Binding-site contacts:
Ligand atom CA6 contacts residue ALA109 of chain 1.A at 3.3 Å (hydrophobic).
Ligand atom OA3 contacts residue GLY40 of chain 1.A at 3.7 Å.
Ligand atom CA4 contacts residue GLY39 of chain 1.A at 3.3 Å.
Ligand atom OA1 contacts residue GLY38 of chain 1.A at 2.8 Å.
Ligand atom CLA1 contacts residue PHE172 of chain 1.A at 3.6 Å.
Ligand atom CB5 contacts residue PHE236 of chain 1.A at 3.8 Å (hydrophobic).
Ligand atom OA2 contacts residue PHE172 of chain 1.A at 3.5 Å.
Ligand atom CA6 contacts residue GLY39 of chain 1.A at 3.6 Å.
Ligand atom CA4 contacts residue HIS262 of chain 1.A at 3.7 Å.
Ligand atom CA5 contacts residue ALA109 of chain 1.A at 3.8 Å (hydrophobic).
Ligand atom CA4 contacts residue GLY40 of chain 1.A at 3.6 Å.
Ligand atom OA2 contacts residue ASN108 of chain 1.A at 3.4 Å (h-bond).
Ligand atom OA4 contacts residue GLY39 of chain 1.A at 2.7 Å (h-bond).
Ligand atom OA3 contacts residue PHE172 of chain 1.A at 3.3 Å.
Ligand atom CA3 contacts residue GLY40 of chain 1.A at 3.5 Å.
Ligand atom CA1 contacts residue GLY38 of chain 1.A at 3.6 Å.
Ligand atom OA1 contacts residue GLY39 of chain 1.A at 3.1 Å (h-bond).
Ligand atom OA4 contacts residue MET110 of chain 1.A at 2.9 Å (h-bond).
Ligand atom CB3 contacts residue TRP213 of chain 1.A at 3.7 Å (hydrophobic).
Ligand atom OA3 contacts residue ARG187 of chain 1.A at 3.3 Å (salt-bridge).
Ligand atom CB3 contacts residue LEU210 of chain 1.A at 3.8 Å (hydrophobic).
Ligand atom CLA1 contacts residue LEU153 of chain 1.A at 3.6 Å.
Ligand atom CB6 contacts residue ILE150 of chain 1.A at 3.4 Å (hydrophobic).
Ligand atom OA4 contacts residue GLY38 of chain 1.A at 3.6 Å.
Ligand atom OA4 contacts residue ALA109 of chain 1.A at 3.1 Å.
Ligand atom CA2 contacts residue GLY40 of chain 1.A at 3.4 Å.
Ligand atom OA2 contacts residue GLY38 of chain 1.A at 3.6 Å.
Ligand atom OA1 contacts residue ALA43 of chain 1.A at 3.2 Å.
Ligand atom CA5 contacts residue HIS262 of chain 1.A at 3.4 Å.
Ligand atom CB4 contacts residue GLY135 of chain 1.A at 3.8 Å.
Ligand atom CA6 contacts residue MET110 of chain 1.A at 3.7 Å (hydrophobic).
Ligand atom CA1 contacts residue GLY40 of chain 1.A at 3.6 Å.
Ligand atom OA1 contacts residue GLY40 of chain 1.A at 2.9 Å (h-bond).
Ligand atom CA5 contacts residue LEU153 of chain 1.A at 3.8 Å (hydrophobic).
Ligand atom OA2 contacts residue ASN48 of chain 1.A at 3.3 Å (h-bond).
Ligand atom CB5 contacts residue ILE150 of chain 1.A at 3.2 Å (hydrophobic).
Ligand atom CA2 contacts residue PHE172 of chain 1.A at 3.6 Å (hydrophobic).
Ligand atom CLA1 contacts residue PHE236 of chain 1.A at 3.4 Å.
Ligand atom CB5 contacts residue VAL237 of chain 1.A at 3.5 Å (hydrophobic).
Ligand atom CA3 contacts residue PHE172 of chain 1.A at 3.7 Å (hydrophobic).

Sequence of chain 1.A:
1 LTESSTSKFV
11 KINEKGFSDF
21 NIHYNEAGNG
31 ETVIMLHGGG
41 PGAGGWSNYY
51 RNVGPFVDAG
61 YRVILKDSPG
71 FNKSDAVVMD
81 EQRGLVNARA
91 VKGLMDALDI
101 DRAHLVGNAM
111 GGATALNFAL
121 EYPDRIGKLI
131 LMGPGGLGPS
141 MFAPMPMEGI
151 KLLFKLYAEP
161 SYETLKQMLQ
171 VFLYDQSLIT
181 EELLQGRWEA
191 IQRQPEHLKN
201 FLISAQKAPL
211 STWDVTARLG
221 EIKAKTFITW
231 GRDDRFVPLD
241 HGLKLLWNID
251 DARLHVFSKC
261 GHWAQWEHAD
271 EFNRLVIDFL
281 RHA

The small molecule below binds the protein below.
Small molecule (SMILES): O=C(O)/C(O)=C(Cl)\C=C\C(=O)c1ccccc1